Binding-site contacts:
Ligand atom C5 contacts residue ARG148 of chain 1.A at 3.5 Å.
Ligand atom C7 contacts residue BMX1 of chain 1.H at 3.8 Å.
Ligand atom O3 contacts residue BMX1 of chain 1.H at 3.9 Å.
Ligand atom N2 contacts residue THR147 of chain 1.A at 4.3 Å.
Ligand atom O5 contacts residue ARG148 of chain 1.A at 3.4 Å (salt-bridge).
Ligand atom C2 contacts residue BMX1 of chain 1.H at 2.3 Å.
Ligand atom O7 contacts residue ARG148 of chain 1.A at 3.5 Å.
Ligand atom O6 contacts residue LYS146 of chain 1.A at 4.1 Å.
Ligand atom N2 contacts residue ARG148 of chain 1.A at 4.0 Å.
Ligand atom C6 contacts residue THR147 of chain 1.A at 4.2 Å.
Ligand atom O6 contacts residue SER149 of chain 1.A at 3.8 Å.
Ligand atom O7 contacts residue THR147 of chain 1.A at 3.2 Å (h-bond).
Ligand atom C2 contacts residue ARG148 of chain 1.A at 4.1 Å.
Ligand atom C6 contacts residue ARG148 of chain 1.A at 3.6 Å.
Ligand atom C7 contacts residue THR147 of chain 1.A at 4.2 Å.
Ligand atom C1 contacts residue BMX1 of chain 1.H at 1.4 Å.
Ligand atom O6 contacts residue ARG148 of chain 1.A at 3.5 Å.
Ligand atom N2 contacts residue BMX1 of chain 1.H at 2.9 Å (h-bond).
Ligand atom C1 contacts residue THR147 of chain 1.A at 4.5 Å.
Ligand atom C2 contacts residue THR147 of chain 1.A at 3.5 Å.
Ligand atom O6 contacts residue THR147 of chain 1.A at 3.7 Å.
Ligand atom C5 contacts residue BMX1 of chain 1.H at 3.4 Å.
Ligand atom O4 contacts residue THR147 of chain 1.A at 3.2 Å (h-bond).
Ligand atom C5 contacts residue THR147 of chain 1.A at 3.4 Å.
Ligand atom O5 contacts residue BMX1 of chain 1.H at 2.3 Å (h-bond).
Ligand atom C4 contacts residue BMX1 of chain 1.H at 4.1 Å.
Ligand atom C7 contacts residue ARG148 of chain 1.A at 3.7 Å.
Ligand atom C3 contacts residue BMX1 of chain 1.H at 3.6 Å.
Ligand atom C8 contacts residue BMX1 of chain 1.H at 3.8 Å.
Ligand atom C3 contacts residue THR147 of chain 1.A at 3.7 Å.
Ligand atom C4 contacts residue THR147 of chain 1.A at 3.6 Å.
Ligand atom C1 contacts residue ARG148 of chain 1.A at 4.3 Å.
Ligand atom O5 contacts residue THR147 of chain 1.A at 4.3 Å.

Sequence of chain 1.A:
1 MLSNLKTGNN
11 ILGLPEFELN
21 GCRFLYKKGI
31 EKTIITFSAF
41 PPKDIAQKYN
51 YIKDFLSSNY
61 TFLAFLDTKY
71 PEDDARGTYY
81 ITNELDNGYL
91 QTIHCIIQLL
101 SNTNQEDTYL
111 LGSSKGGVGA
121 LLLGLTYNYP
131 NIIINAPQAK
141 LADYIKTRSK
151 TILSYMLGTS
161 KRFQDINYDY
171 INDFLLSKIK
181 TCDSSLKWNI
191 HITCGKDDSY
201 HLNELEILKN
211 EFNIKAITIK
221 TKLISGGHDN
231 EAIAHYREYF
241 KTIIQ

The small molecule below binds the protein below.
Small molecule (SMILES): CC(=O)N[C@H]1[C@@H](O)[C@H](O)[C@@H](CO)O[C@@H]1O